Sequence of chain 1.E:
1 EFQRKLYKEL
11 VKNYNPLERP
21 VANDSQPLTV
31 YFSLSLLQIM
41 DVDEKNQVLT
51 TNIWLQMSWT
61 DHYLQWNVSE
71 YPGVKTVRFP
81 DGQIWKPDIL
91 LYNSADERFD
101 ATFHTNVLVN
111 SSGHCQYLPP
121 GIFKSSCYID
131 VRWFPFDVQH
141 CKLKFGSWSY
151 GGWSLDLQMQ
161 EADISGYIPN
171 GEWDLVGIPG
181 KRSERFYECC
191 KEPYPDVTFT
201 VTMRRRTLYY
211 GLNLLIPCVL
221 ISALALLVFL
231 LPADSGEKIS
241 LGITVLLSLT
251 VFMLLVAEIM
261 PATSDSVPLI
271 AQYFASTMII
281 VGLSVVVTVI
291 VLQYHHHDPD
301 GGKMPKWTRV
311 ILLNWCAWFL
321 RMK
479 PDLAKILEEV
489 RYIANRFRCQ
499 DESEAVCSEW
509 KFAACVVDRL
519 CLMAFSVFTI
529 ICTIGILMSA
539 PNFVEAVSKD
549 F

Binding-site contacts:
Ligand atom C13 contacts residue ASN213 of chain 1.E at 3.5 Å.
Ligand atom C10 contacts residue LEU212 of chain 1.E at 3.4 Å (hydrophobic).
Ligand atom O11 contacts residue POV1 of chain 1.SA at 3.4 Å.
Ligand atom C05 contacts residue ASN213 of chain 1.E at 3.5 Å.
Ligand atom C19 contacts residue PRO217 of chain 1.E at 3.8 Å (hydrophobic).
Ligand atom O17 contacts residue VAL267 of chain 1.D at 3.0 Å.
Ligand atom C10 contacts residue MET253 of chain 1.D at 3.3 Å (hydrophobic).
Ligand atom C13 contacts residue LEU212 of chain 1.E at 3.9 Å (hydrophobic).
Ligand atom N12 contacts residue ASN213 of chain 1.E at 2.5 Å (h-bond).
Ligand atom N12 contacts residue MET253 of chain 1.D at 3.6 Å.
Ligand atom C13 contacts residue MET253 of chain 1.D at 3.9 Å (hydrophobic).
Ligand atom C16 contacts residue ALA275 of chain 1.D at 3.7 Å (hydrophobic).
Ligand atom CL1 contacts residue MET278 of chain 1.D at 3.6 Å.
Ligand atom C16 contacts residue POV1 of chain 1.SA at 3.6 Å.
Ligand atom O11 contacts residue PRO217 of chain 1.E at 3.8 Å.
Ligand atom C15 contacts residue ALA275 of chain 1.D at 3.8 Å (hydrophobic).
Ligand atom C01 contacts residue LEU254 of chain 1.D at 3.8 Å (hydrophobic).
Ligand atom C19 contacts residue MET253 of chain 1.D at 3.9 Å (hydrophobic).
Ligand atom C08 contacts residue MET253 of chain 1.D at 3.8 Å (hydrophobic).
Ligand atom N09 contacts residue MET253 of chain 1.D at 3.6 Å.
Ligand atom C20 contacts residue PRO217 of chain 1.E at 3.9 Å (hydrophobic).
Ligand atom N18 contacts residue ASN213 of chain 1.E at 3.8 Å.
Ligand atom O06 contacts residue ASN213 of chain 1.E at 3.3 Å (h-bond).
Ligand atom N12 contacts residue LEU212 of chain 1.E at 3.6 Å.
Ligand atom C07 contacts residue ALA257 of chain 1.D at 3.9 Å (hydrophobic).
Ligand atom C01 contacts residue VAL251 of chain 1.E at 3.6 Å (hydrophobic).
Ligand atom CL1 contacts residue ILE221 of chain 1.E at 3.8 Å.
Ligand atom O11 contacts residue MET253 of chain 1.D at 3.3 Å.
Ligand atom C01 contacts residue THR250 of chain 1.D at 3.9 Å.
Ligand atom O02 contacts residue PHE252 of chain 1.E at 3.7 Å.
Ligand atom C05 contacts residue MET253 of chain 1.D at 3.8 Å (hydrophobic).
Ligand atom O02 contacts residue THR250 of chain 1.D at 3.7 Å.
Ligand atom N18 contacts residue ALA271 of chain 1.D at 3.4 Å.
Ligand atom O17 contacts residue LEU212 of chain 1.E at 3.8 Å.
Ligand atom C08 contacts residue ASN213 of chain 1.E at 3.8 Å.
Ligand atom O17 contacts residue ALA271 of chain 1.D at 3.6 Å.
Ligand atom C10 contacts residue ASN213 of chain 1.E at 2.9 Å.
Ligand atom C14 contacts residue ALA275 of chain 1.D at 3.6 Å (hydrophobic).
Ligand atom N09 contacts residue ASN213 of chain 1.E at 2.6 Å (h-bond).
Ligand atom O11 contacts residue LEU212 of chain 1.E at 3.4 Å (h-bond).

The small molecule below binds the protein below.
Small molecule (SMILES): COc1cc(OC)c(NC(=O)Nc2cc(C)on2)cc1Cl

Sequence of chain 1.D:
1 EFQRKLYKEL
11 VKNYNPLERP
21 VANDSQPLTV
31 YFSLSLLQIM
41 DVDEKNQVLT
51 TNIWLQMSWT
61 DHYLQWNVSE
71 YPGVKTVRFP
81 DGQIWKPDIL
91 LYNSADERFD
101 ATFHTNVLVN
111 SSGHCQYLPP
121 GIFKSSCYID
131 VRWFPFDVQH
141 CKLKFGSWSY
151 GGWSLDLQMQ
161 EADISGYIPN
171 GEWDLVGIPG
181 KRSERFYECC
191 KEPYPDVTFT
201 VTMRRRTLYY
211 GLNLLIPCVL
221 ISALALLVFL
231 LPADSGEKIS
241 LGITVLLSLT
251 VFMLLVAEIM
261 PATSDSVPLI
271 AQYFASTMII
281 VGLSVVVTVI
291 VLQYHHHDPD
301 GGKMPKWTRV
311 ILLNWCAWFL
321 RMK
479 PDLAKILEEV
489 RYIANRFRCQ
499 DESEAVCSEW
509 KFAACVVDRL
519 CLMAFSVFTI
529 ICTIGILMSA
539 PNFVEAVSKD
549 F